Sequence of chain 2.A:
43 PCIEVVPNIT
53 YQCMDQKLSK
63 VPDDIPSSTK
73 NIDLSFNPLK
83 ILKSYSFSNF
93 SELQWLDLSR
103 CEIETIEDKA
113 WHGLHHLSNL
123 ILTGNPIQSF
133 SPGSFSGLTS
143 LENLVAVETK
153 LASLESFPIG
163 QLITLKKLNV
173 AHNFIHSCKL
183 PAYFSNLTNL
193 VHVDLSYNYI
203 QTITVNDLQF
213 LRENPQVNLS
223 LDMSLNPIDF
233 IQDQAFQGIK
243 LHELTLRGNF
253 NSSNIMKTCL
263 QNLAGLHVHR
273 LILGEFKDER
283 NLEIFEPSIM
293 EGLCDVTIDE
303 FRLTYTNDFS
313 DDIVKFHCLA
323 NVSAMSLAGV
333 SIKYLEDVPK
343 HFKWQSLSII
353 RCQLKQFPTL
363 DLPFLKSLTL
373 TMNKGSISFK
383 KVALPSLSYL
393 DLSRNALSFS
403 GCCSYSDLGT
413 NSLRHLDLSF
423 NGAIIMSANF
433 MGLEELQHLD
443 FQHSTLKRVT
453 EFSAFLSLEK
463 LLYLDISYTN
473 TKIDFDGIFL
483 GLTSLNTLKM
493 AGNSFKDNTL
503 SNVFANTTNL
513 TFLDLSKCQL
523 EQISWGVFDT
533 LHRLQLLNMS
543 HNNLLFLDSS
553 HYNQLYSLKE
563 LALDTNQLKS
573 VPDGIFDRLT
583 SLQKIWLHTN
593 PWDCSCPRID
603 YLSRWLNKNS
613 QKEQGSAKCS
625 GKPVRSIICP

This small molecule binds to this protein.
Small molecule (SMILES): CC(=O)N[C@@H]1[C@@H](O)[C@H](O)[C@@H](CO)O[C@H]1O

Binding-site contacts:
Ligand atom C1 contacts residue ASN508 of chain 2.A at 1.5 Å.
Ligand atom O7 contacts residue ALA507 of chain 2.A at 4.2 Å.
Ligand atom C3 contacts residue ASN508 of chain 2.A at 4.0 Å.
Ligand atom O5 contacts residue ASN508 of chain 2.A at 2.1 Å (h-bond).
Ligand atom C8 contacts residue THR485 of chain 2.A at 3.5 Å.
Ligand atom C7 contacts residue THR485 of chain 2.A at 3.8 Å.
Ligand atom N2 contacts residue ASN508 of chain 2.A at 3.5 Å (h-bond).
Ligand atom C2 contacts residue ASN508 of chain 2.A at 2.8 Å.
Ligand atom C5 contacts residue ASN508 of chain 2.A at 3.4 Å.
Ligand atom O7 contacts residue THR485 of chain 2.A at 4.0 Å.
Ligand atom C6 contacts residue ASN508 of chain 2.A at 4.4 Å.
Ligand atom O7 contacts residue ASN508 of chain 2.A at 3.1 Å (h-bond).
Ligand atom C7 contacts residue ASN508 of chain 2.A at 3.6 Å.
Ligand atom O7 contacts residue THR510 of chain 2.A at 3.7 Å.
Ligand atom C4 contacts residue ASN508 of chain 2.A at 4.2 Å.